The small molecule below binds the protein below.
Small molecule (SMILES): O=C(O)c1ccc(Nc2nccc(Nc3ccccc3F)n2)cc1

Binding-site contacts:
Ligand atom C08 contacts residue ALA91 of chain 1.B at 3.1 Å (hydrophobic).
Ligand atom C08 contacts residue TYR90 of chain 1.B at 3.7 Å (hydrophobic).
Ligand atom C12 contacts residue ALA91 of chain 1.B at 3.5 Å (hydrophobic).
Ligand atom C14 contacts residue ALA38 of chain 1.B at 3.8 Å (hydrophobic).
Ligand atom C19 contacts residue VAL157 of chain 1.B at 3.4 Å (hydrophobic).
Ligand atom C09 contacts residue ALA91 of chain 1.B at 3.1 Å (hydrophobic).
Ligand atom C13 contacts residue LEU141 of chain 1.B at 3.8 Å (hydrophobic).
Ligand atom C11 contacts residue ARG15 of chain 1.B at 3.7 Å.
Ligand atom C07 contacts residue ARG15 of chain 1.B at 3.6 Å.
Ligand atom C07 contacts residue GLY94 of chain 1.B at 3.9 Å.
Ligand atom C09 contacts residue GLY94 of chain 1.B at 3.7 Å.
Ligand atom C10 contacts residue GLY94 of chain 1.B at 3.7 Å.
Ligand atom N04 contacts residue VAL25 of chain 1.B at 3.6 Å.
Ligand atom C15 contacts residue GLU89 of chain 1.B at 3.1 Å.
Ligand atom C12 contacts residue LEU17 of chain 1.B at 3.8 Å (hydrophobic).
Ligand atom N01 contacts residue ALA91 of chain 1.B at 2.5 Å (h-bond).
Ligand atom N03 contacts residue TYR90 of chain 1.B at 3.8 Å.
Ligand atom C21 contacts residue LEU141 of chain 1.B at 3.8 Å (hydrophobic).
Ligand atom C14 contacts residue LEU141 of chain 1.B at 3.6 Å (hydrophobic).
Ligand atom C18 contacts residue GLY18 of chain 1.B at 3.6 Å.
Ligand atom C15 contacts residue LEU72 of chain 1.B at 3.8 Å (hydrophobic).
Ligand atom N02 contacts residue LEU141 of chain 1.B at 3.8 Å.
Ligand atom O25 contacts residue ARG15 of chain 1.B at 3.6 Å (salt-bridge).
Ligand atom C15 contacts residue ALA91 of chain 1.B at 3.6 Å (hydrophobic).
Ligand atom C15 contacts residue ALA38 of chain 1.B at 3.6 Å (hydrophobic).
Ligand atom F24 contacts residue LEU141 of chain 1.B at 3.5 Å.
Ligand atom O25 contacts residue ALA159 of chain 1.B at 3.4 Å.
Ligand atom N02 contacts residue LEU17 of chain 1.B at 3.8 Å.
Ligand atom O25 contacts residue LEU17 of chain 1.B at 3.4 Å (h-bond).
Ligand atom N03 contacts residue ALA91 of chain 1.B at 2.9 Å (h-bond).
Ligand atom C20 contacts residue VAL157 of chain 1.B at 3.6 Å (hydrophobic).
Ligand atom O26 contacts residue ARG98 of chain 1.B at 2.9 Å (salt-bridge).
Ligand atom N01 contacts residue TYR90 of chain 1.B at 3.6 Å.
Ligand atom C05 contacts residue GLY94 of chain 1.B at 3.8 Å.
Ligand atom C15 contacts residue LEU141 of chain 1.B at 3.8 Å (hydrophobic).
Ligand atom C18 contacts residue LEU17 of chain 1.B at 3.6 Å (hydrophobic).
Ligand atom N03 contacts residue GLU89 of chain 1.B at 3.9 Å.
Ligand atom C08 contacts residue PRO92 of chain 1.B at 3.8 Å (hydrophobic).
Ligand atom C08 contacts residue GLY94 of chain 1.B at 3.8 Å.
Ligand atom C17 contacts residue GLY18 of chain 1.B at 3.8 Å.

Sequence of chain 1.B:
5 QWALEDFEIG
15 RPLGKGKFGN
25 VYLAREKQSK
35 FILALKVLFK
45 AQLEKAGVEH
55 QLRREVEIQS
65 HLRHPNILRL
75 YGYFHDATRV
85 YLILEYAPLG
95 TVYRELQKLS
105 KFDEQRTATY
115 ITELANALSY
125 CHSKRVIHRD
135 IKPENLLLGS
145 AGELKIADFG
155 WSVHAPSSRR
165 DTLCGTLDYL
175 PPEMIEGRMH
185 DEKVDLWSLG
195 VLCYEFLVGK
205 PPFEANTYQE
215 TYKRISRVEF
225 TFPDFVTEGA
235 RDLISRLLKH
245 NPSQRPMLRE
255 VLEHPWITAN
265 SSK